Binding-site contacts:
Ligand atom O3A contacts residue GLY1371 of chain 1.D at 3.4 Å.
Ligand atom C1D contacts residue ASP1426 of chain 1.D at 3.4 Å.
Ligand atom O1A contacts residue MG1 of chain 1.QA at 3.4 Å.
Ligand atom O2' contacts residue TRP1264 of chain 1.D at 3.4 Å.
Ligand atom O2D contacts residue ASP1330 of chain 1.D at 2.7 Å (salt-bridge).
Ligand atom O2A contacts residue GLY1371 of chain 1.D at 3.5 Å.
Ligand atom O2B contacts residue GLY1370 of chain 1.D at 2.8 Å (h-bond).
Ligand atom PB contacts residue MG1 of chain 1.OA at 3.5 Å.
Ligand atom O5D contacts residue PHE1372 of chain 1.D at 3.4 Å.
Ligand atom C2 contacts residue LEU1319 of chain 1.D at 3.5 Å (hydrophobic).
Ligand atom C5 contacts residue TRP1264 of chain 1.D at 3.5 Å (hydrophobic).
Ligand atom C4 contacts residue PHE1372 of chain 1.D at 3.5 Å (hydrophobic).
Ligand atom O2A contacts residue MG1 of chain 1.QA at 2.1 Å.
Ligand atom O4D contacts residue ASP1426 of chain 1.D at 3.3 Å (salt-bridge).
Ligand atom C3D contacts residue ASP1330 of chain 1.D at 3.2 Å.
Ligand atom C4 contacts residue TRP1264 of chain 1.D at 3.5 Å (hydrophobic).
Ligand atom O1A contacts residue MG1 of chain 1.OA at 2.2 Å.
Ligand atom O1B contacts residue ARG1428 of chain 1.D at 3.3 Å (salt-bridge).
Ligand atom O2A contacts residue GLU1386 of chain 1.D at 3.5 Å (salt-bridge).
Ligand atom O1D contacts residue CYS1424 of chain 1.D at 3.2 Å (h-bond).
Ligand atom O1A contacts residue MG1 of chain 1.PA at 2.4 Å.
Ligand atom O2D contacts residue HIS1479 of chain 1.D at 3.1 Å (h-bond).
Ligand atom PA contacts residue MG1 of chain 1.PA at 3.4 Å.
Ligand atom O3A contacts residue PHE1372 of chain 1.D at 3.5 Å.
Ligand atom O2B contacts residue ARG1360 of chain 1.D at 3.2 Å (salt-bridge).
Ligand atom N6 contacts residue ASN1326 of chain 1.D at 3.0 Å (h-bond).
Ligand atom O1B contacts residue ARG1360 of chain 1.D at 3.0 Å (salt-bridge).
Ligand atom O2A contacts residue PHE1372 of chain 1.D at 3.5 Å (h-bond).
Ligand atom O3D contacts residue ASP1330 of chain 1.D at 2.6 Å (salt-bridge).
Ligand atom O4D contacts residue ARG1428 of chain 1.D at 2.9 Å (salt-bridge).
Ligand atom O5D contacts residue ARG1428 of chain 1.D at 3.2 Å (salt-bridge).
Ligand atom O1D contacts residue VAL1435 of chain 1.D at 3.4 Å.
Ligand atom O2B contacts residue MG1 of chain 1.OA at 2.2 Å.
Ligand atom PA contacts residue MG1 of chain 1.OA at 3.5 Å.
Ligand atom O1A contacts residue GLY1370 of chain 1.D at 3.0 Å (h-bond).
Ligand atom O1D contacts residue ASP1426 of chain 1.D at 2.7 Å (salt-bridge).
Ligand atom N1 contacts residue GLY1321 of chain 1.D at 3.0 Å (h-bond).
Ligand atom O3D contacts residue HIS1479 of chain 1.D at 3.3 Å (h-bond).
Ligand atom O1A contacts residue GLU1390 of chain 1.D at 2.6 Å (salt-bridge).
Ligand atom PA contacts residue MG1 of chain 1.QA at 3.1 Å.

This small molecule binds to this protein.
Small molecule (SMILES): Nc1ncnc2c1ncn2[C@@H]1O[C@H](CO[P](=O)(O)O[P](=O)(O)OC[C@H]2O[C@@H](O)[C@H](O)[C@@H]2O)[C@@H](O)[C@H]1O

Sequence of chain 1.D:
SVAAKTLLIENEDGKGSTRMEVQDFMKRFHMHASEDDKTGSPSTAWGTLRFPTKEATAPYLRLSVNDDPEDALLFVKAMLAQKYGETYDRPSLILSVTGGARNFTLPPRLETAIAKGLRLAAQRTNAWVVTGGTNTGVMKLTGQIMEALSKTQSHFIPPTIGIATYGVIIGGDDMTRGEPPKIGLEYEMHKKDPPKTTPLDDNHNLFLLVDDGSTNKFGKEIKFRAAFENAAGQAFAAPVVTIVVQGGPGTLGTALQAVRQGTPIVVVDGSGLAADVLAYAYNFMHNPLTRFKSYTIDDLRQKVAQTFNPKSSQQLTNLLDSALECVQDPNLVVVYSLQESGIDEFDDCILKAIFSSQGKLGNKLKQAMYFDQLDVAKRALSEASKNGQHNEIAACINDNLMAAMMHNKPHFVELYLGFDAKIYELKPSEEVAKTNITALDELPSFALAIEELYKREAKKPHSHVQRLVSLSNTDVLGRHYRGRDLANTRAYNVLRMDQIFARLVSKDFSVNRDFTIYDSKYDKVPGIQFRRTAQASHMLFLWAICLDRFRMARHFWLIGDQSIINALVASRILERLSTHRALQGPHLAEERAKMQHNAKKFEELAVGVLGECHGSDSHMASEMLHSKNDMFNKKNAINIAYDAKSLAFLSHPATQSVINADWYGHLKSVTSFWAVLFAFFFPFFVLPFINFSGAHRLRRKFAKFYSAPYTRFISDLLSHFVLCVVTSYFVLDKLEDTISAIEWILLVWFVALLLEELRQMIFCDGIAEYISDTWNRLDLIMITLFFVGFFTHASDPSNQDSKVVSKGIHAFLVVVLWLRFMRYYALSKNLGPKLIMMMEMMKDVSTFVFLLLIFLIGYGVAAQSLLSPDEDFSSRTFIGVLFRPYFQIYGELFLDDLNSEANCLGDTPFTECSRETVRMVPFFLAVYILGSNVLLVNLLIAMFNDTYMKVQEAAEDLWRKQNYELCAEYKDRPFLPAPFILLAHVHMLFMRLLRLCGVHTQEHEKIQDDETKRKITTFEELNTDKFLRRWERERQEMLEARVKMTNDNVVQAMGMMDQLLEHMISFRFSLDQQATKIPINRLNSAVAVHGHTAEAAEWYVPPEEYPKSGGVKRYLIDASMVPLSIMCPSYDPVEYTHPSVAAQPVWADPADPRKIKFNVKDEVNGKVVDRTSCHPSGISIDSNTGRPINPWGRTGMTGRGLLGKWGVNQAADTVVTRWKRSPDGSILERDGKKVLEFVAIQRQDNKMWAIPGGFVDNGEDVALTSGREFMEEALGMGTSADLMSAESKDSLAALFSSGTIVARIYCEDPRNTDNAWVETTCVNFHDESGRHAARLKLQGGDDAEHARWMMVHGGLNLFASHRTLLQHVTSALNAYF